Sequence of chain 1.D:
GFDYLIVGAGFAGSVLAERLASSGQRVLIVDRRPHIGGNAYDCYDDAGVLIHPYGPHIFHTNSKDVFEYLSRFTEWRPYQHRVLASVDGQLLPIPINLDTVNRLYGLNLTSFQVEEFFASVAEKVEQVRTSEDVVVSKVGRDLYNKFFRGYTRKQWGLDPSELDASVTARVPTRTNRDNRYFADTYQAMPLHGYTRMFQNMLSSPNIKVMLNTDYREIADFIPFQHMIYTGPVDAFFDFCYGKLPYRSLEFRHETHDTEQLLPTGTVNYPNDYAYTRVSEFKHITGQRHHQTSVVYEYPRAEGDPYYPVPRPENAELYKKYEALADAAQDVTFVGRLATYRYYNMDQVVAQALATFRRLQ

The protein below binds the small molecule below.
Small molecule (SMILES): O=c1ccn([C@@H]2O[C@H](CO[P](=O)(O)O[P](=O)(O)O[C@H]3O[C@H](CO)[C@H](O)[C@H](O)[C@H]3O)[C@@H](O)[C@H]2O)c(=O)[nH]1

Binding-site contacts:
Ligand atom O5D contacts residue VAL199 of chain 1.D at 3.7 Å.
Ligand atom O1A contacts residue TYR209 of chain 1.D at 2.4 Å (h-bond).
Ligand atom O2B contacts residue ARG198 of chain 1.D at 3.5 Å (salt-bridge).
Ligand atom PB contacts residue ARG305 of chain 1.D at 3.6 Å.
Ligand atom O2D contacts residue TRP184 of chain 1.D at 3.4 Å (h-bond).
Ligand atom O5' contacts residue ARG305 of chain 1.D at 3.0 Å (salt-bridge).
Ligand atom C2 contacts residue PHE176 of chain 1.D at 3.5 Å (hydrophobic).
Ligand atom C1' contacts residue ARG305 of chain 1.D at 3.4 Å.
Ligand atom O2 contacts residue TYR179 of chain 1.D at 3.6 Å.
Ligand atom O2D contacts residue THR180 of chain 1.D at 2.9 Å (h-bond).
Ligand atom O1B contacts residue TYR335 of chain 1.D at 2.9 Å (h-bond).
Ligand atom O2' contacts residue ARG198 of chain 1.D at 3.4 Å (salt-bridge).
Ligand atom N1 contacts residue TYR179 of chain 1.D at 3.5 Å.
Ligand atom C4' contacts residue TYR209 of chain 1.D at 3.6 Å (hydrophobic).
Ligand atom O2 contacts residue PHE175 of chain 1.D at 3.4 Å (h-bond).
Ligand atom C4D contacts residue VAL195 of chain 1.D at 3.5 Å (hydrophobic).
Ligand atom C2 contacts residue PHE175 of chain 1.D at 3.6 Å (hydrophobic).
Ligand atom C5D contacts residue VAL195 of chain 1.D at 3.5 Å (hydrophobic).
Ligand atom O3B contacts residue ARG305 of chain 1.D at 2.7 Å (salt-bridge).
Ligand atom O4 contacts residue ASN296 of chain 1.D at 3.1 Å (h-bond).
Ligand atom O2B contacts residue TYR370 of chain 1.D at 3.0 Å (h-bond).
Ligand atom O3D contacts residue TRP184 of chain 1.D at 2.8 Å (h-bond).
Ligand atom O2 contacts residue PHE176 of chain 1.D at 3.0 Å.
Ligand atom O6' contacts residue HIS109 of chain 1.D at 3.0 Å (h-bond).
Ligand atom O2' contacts residue FAD1 of chain 1.R at 3.5 Å.
Ligand atom O6' contacts residue VAL111 of chain 1.D at 3.6 Å.
Ligand atom N3 contacts residue TYR179 of chain 1.D at 3.4 Å.
Ligand atom C2D contacts residue THR180 of chain 1.D at 3.6 Å.
Ligand atom O6' contacts residue THR294 of chain 1.D at 3.4 Å (h-bond).
Ligand atom O2A contacts residue ARG198 of chain 1.D at 2.9 Å (salt-bridge).
Ligand atom O3' contacts residue PHE210 of chain 1.D at 3.4 Å.
Ligand atom C2 contacts residue TYR179 of chain 1.D at 3.3 Å (hydrophobic).
Ligand atom C1' contacts residue FAD1 of chain 1.R at 3.6 Å.
Ligand atom O1B contacts residue ARG305 of chain 1.D at 3.4 Å (salt-bridge).
Ligand atom O4' contacts residue FAD1 of chain 1.R at 3.6 Å (h-bond).
Ligand atom N3 contacts residue PHE175 of chain 1.D at 2.8 Å (h-bond).
Ligand atom O4' contacts residue PHE210 of chain 1.D at 3.0 Å.
Ligand atom O2 contacts residue THR180 of chain 1.D at 3.4 Å (h-bond).
Ligand atom C5' contacts residue ARG305 of chain 1.D at 3.0 Å.
Ligand atom C2' contacts residue FAD1 of chain 1.R at 3.5 Å.